Binding-site contacts:
Ligand atom N09 contacts residue MET441 of chain 1.B at 3.3 Å.
Ligand atom C19 contacts residue THR370 of chain 1.B at 3.7 Å.
Ligand atom O01 contacts residue ARG491 of chain 1.B at 3.4 Å (salt-bridge).
Ligand atom CL1 contacts residue PHE413 of chain 1.B at 4.2 Å.
Ligand atom C08 contacts residue ASN442 of chain 1.B at 4.1 Å.
Ligand atom N10 contacts residue ASN442 of chain 1.B at 3.0 Å (h-bond).
Ligand atom O12 contacts residue TYR445 of chain 1.B at 4.0 Å.
Ligand atom C20 contacts residue LEU495 of chain 1.B at 4.1 Å (hydrophobic).
Ligand atom C05 contacts residue PHE413 of chain 1.B at 4.1 Å (hydrophobic).
Ligand atom CL1 contacts residue SER488 of chain 1.B at 3.8 Å.
Ligand atom C11 contacts residue ASP438 of chain 1.B at 3.7 Å.
Ligand atom C08 contacts residue PHE413 of chain 1.B at 4.1 Å (hydrophobic).
Ligand atom C02 contacts residue ARG491 of chain 1.B at 3.5 Å.
Ligand atom C05 contacts residue ASP438 of chain 1.B at 4.2 Å.
Ligand atom C13 contacts residue TYR373 of chain 1.B at 3.9 Å (hydrophobic).
Ligand atom C14 contacts residue TYR373 of chain 1.B at 3.7 Å (hydrophobic).
Ligand atom C21 contacts residue SER494 of chain 1.B at 4.3 Å.
Ligand atom C03 contacts residue ARG491 of chain 1.B at 3.7 Å.
Ligand atom C18 contacts residue TYR646 of chain 1.B at 4.0 Å (hydrophobic).
Ligand atom CL1 contacts residue TYR373 of chain 1.B at 3.2 Å.
Ligand atom C11 contacts residue ASN442 of chain 1.B at 4.2 Å.
Ligand atom N09 contacts residue ASP438 of chain 1.B at 4.1 Å.
Ligand atom C08 contacts residue MET441 of chain 1.B at 3.0 Å (hydrophobic).
Ligand atom N15 contacts residue ARG491 of chain 1.B at 4.3 Å.
Ligand atom C13 contacts residue PHE413 of chain 1.B at 3.8 Å (hydrophobic).
Ligand atom C18 contacts residue HIS369 of chain 1.B at 4.0 Å.
Ligand atom C06 contacts residue MET441 of chain 1.B at 3.8 Å (hydrophobic).
Ligand atom C03 contacts residue ASP438 of chain 1.B at 3.6 Å.
Ligand atom C14 contacts residue ARG491 of chain 1.B at 3.9 Å.
Ligand atom N10 contacts residue ASP438 of chain 1.B at 3.8 Å.
Ligand atom N09 contacts residue ASN442 of chain 1.B at 2.7 Å (h-bond).
Ligand atom N04 contacts residue PHE413 of chain 1.B at 4.2 Å.
Ligand atom N10 contacts residue PHE413 of chain 1.B at 3.9 Å.
Ligand atom O12 contacts residue SER488 of chain 1.B at 3.6 Å (h-bond).
Ligand atom C11 contacts residue PHE413 of chain 1.B at 4.0 Å (hydrophobic).
Ligand atom O12 contacts residue MET441 of chain 1.B at 2.8 Å (h-bond).
Ligand atom C18 contacts residue THR370 of chain 1.B at 4.0 Å.
Ligand atom C06 contacts residue PHE413 of chain 1.B at 4.0 Å (hydrophobic).
Ligand atom N10 contacts residue MET441 of chain 1.B at 4.3 Å.
Ligand atom N10 contacts residue GLU417 of chain 1.B at 4.3 Å.

A protein and the small-molecule ligand that binds it are described below.
Small molecule (SMILES): O=C1CN(c2cn[nH]c(=O)c2Cl)CCN1C1CCCCC1

Sequence of chain 1.B:
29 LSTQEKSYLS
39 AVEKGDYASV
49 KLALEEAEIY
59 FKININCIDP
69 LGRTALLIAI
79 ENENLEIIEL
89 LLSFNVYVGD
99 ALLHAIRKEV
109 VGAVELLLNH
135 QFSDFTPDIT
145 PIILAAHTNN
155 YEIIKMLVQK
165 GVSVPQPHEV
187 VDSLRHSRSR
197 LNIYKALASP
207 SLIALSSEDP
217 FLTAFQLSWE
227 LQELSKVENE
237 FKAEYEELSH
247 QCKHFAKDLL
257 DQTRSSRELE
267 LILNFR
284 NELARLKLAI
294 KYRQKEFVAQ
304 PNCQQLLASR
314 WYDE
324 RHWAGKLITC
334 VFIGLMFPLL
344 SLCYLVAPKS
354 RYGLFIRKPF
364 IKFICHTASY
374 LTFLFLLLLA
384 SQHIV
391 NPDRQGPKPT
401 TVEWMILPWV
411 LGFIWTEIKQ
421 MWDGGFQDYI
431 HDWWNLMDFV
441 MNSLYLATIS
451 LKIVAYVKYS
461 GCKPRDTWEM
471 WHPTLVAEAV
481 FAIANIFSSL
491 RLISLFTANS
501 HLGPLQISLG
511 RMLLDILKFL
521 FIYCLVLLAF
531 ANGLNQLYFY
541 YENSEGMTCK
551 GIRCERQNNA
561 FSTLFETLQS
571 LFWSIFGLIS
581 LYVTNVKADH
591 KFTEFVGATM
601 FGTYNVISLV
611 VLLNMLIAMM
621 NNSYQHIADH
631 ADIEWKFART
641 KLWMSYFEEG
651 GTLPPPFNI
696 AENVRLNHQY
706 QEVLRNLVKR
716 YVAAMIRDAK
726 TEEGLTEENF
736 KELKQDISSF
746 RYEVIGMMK